Sequence of chain 1.A:
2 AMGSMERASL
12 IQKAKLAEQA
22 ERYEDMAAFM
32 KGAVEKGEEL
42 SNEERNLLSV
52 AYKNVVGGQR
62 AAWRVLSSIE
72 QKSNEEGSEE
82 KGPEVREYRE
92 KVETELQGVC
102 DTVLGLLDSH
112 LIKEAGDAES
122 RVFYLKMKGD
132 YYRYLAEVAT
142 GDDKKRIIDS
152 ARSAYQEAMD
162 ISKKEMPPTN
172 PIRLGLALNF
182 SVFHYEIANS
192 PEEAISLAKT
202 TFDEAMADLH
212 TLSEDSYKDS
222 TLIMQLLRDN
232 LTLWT

Binding-site contacts:
Ligand atom C10 contacts residue PHE124 of chain 1.A at 3.9 Å (hydrophobic).
Ligand atom C02 contacts residue LEU227 of chain 1.A at 4.2 Å (hydrophobic).
Ligand atom S01 contacts residue CYS7 of chain 1.B at 2.0 Å (h-bond).
Ligand atom C07 contacts residue CYS7 of chain 1.B at 3.5 Å (hydrophobic).
Ligand atom O13 contacts residue PRO172 of chain 1.A at 3.8 Å.
Ligand atom S01 contacts residue ILE224 of chain 1.A at 4.0 Å.
Ligand atom S01 contacts residue GLN8 of chain 1.B at 4.4 Å.
Ligand atom C11 contacts residue PRO172 of chain 1.A at 4.2 Å (hydrophobic).
Ligand atom C12 contacts residue CYS7 of chain 1.B at 3.4 Å (hydrophobic).
Ligand atom C03 contacts residue GLN8 of chain 1.B at 3.3 Å.
Ligand atom N04 contacts residue GLN8 of chain 1.B at 4.5 Å.
Ligand atom C02 contacts residue CYS7 of chain 1.B at 3.0 Å (hydrophobic).
Ligand atom C02 contacts residue ILE224 of chain 1.A at 4.3 Å (hydrophobic).
Ligand atom C12 contacts residue PRO172 of chain 1.A at 3.5 Å (hydrophobic).
Ligand atom C11 contacts residue ILE173 of chain 1.A at 4.0 Å (hydrophobic).
Ligand atom S01 contacts residue GLY176 of chain 1.A at 3.7 Å.
Ligand atom C09 contacts residue SER50 of chain 1.A at 4.4 Å.
Ligand atom C05 contacts residue ILE224 of chain 1.A at 3.9 Å (hydrophobic).
Ligand atom N04 contacts residue ILE224 of chain 1.A at 4.1 Å.
Ligand atom C11 contacts residue CYS7 of chain 1.B at 3.5 Å (hydrophobic).
Ligand atom O13 contacts residue ILE224 of chain 1.A at 3.8 Å.
Ligand atom C06 contacts residue CYS7 of chain 1.B at 4.1 Å (hydrophobic).
Ligand atom C11 contacts residue LYS127 of chain 1.A at 3.8 Å.
Ligand atom N04 contacts residue CYS7 of chain 1.B at 4.0 Å.
Ligand atom C12 contacts residue ILE173 of chain 1.A at 4.1 Å (hydrophobic).
Ligand atom C08 contacts residue CYS7 of chain 1.B at 3.7 Å (hydrophobic).
Ligand atom C10 contacts residue LYS127 of chain 1.A at 3.7 Å.
Ligand atom C03 contacts residue CYS7 of chain 1.B at 3.2 Å (hydrophobic).
Ligand atom C02 contacts residue GLN8 of chain 1.B at 3.6 Å.
Ligand atom C09 contacts residue LYS127 of chain 1.A at 4.4 Å.
Ligand atom C09 contacts residue CYS7 of chain 1.B at 3.9 Å (hydrophobic).
Ligand atom C12 contacts residue GLY176 of chain 1.A at 4.4 Å.
Ligand atom C11 contacts residue GLY176 of chain 1.A at 4.5 Å.
Ligand atom C09 contacts residue PHE124 of chain 1.A at 4.0 Å (hydrophobic).
Ligand atom C06 contacts residue ILE224 of chain 1.A at 4.0 Å (hydrophobic).
Ligand atom C10 contacts residue CYS7 of chain 1.B at 3.8 Å (hydrophobic).

Sequence of chain 1.B:
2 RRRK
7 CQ

The small molecule below binds the protein below.
Small molecule (SMILES): CN(CCS)C(=O)c1ccccc1